Binding-site contacts:
Ligand atom C5 contacts residue ASN396 of chain 1.A at 3.8 Å.
Ligand atom O4 contacts residue ASP127 of chain 1.A at 2.2 Å (salt-bridge).
Ligand atom O3 contacts residue ASP127 of chain 1.A at 3.0 Å (salt-bridge).
Ligand atom O6 contacts residue TYR313 of chain 1.A at 2.9 Å.
Ligand atom C2 contacts residue ASN234 of chain 1.A at 4.1 Å.
Ligand atom C6 contacts residue TYR313 of chain 1.A at 4.0 Å (hydrophobic).
Ligand atom C6 contacts residue GLU340 of chain 1.A at 2.5 Å.
Ligand atom O3 contacts residue PHE246 of chain 1.A at 4.0 Å.
Ligand atom C2 contacts residue GLU340 of chain 1.A at 2.5 Å.
Ligand atom C1 contacts residue TRP381 of chain 1.A at 3.9 Å (hydrophobic).
Ligand atom O4 contacts residue ASN396 of chain 1.A at 3.2 Å (h-bond).
Ligand atom C6 contacts residue CYS342 of chain 1.A at 3.7 Å (hydrophobic).
Ligand atom O2 contacts residue TRP179 of chain 1.A at 3.6 Å.
Ligand atom O2 contacts residue GLU340 of chain 1.A at 2.5 Å (salt-bridge).
Ligand atom C4 contacts residue GLU340 of chain 1.A at 4.0 Å.
Ligand atom C5 contacts residue TRP381 of chain 1.A at 3.7 Å (hydrophobic).
Ligand atom C3 contacts residue ASP127 of chain 1.A at 3.6 Å.
Ligand atom C4 contacts residue TRP381 of chain 1.A at 3.0 Å (hydrophobic).
Ligand atom O3 contacts residue TRP179 of chain 1.A at 2.7 Å (h-bond).
Ligand atom O5 contacts residue CYS342 of chain 1.A at 3.5 Å (h-bond).
Ligand atom C3 contacts residue TRP179 of chain 1.A at 3.8 Å (hydrophobic).
Ligand atom O5 contacts residue VAL398 of chain 1.A at 4.0 Å.
Ligand atom O4 contacts residue PHE128 of chain 1.A at 3.4 Å.
Ligand atom O6 contacts residue GLU340 of chain 1.A at 3.0 Å (salt-bridge).
Ligand atom C2 contacts residue GLU235 of chain 1.A at 4.1 Å.
Ligand atom O4 contacts residue TRP381 of chain 1.A at 3.4 Å (h-bond).
Ligand atom C5 contacts residue GLU340 of chain 1.A at 3.8 Å.
Ligand atom C4 contacts residue ASN396 of chain 1.A at 4.1 Å.
Ligand atom O5 contacts residue ASN396 of chain 1.A at 3.6 Å.
Ligand atom C3 contacts residue GLU340 of chain 1.A at 3.8 Å.
Ligand atom O5 contacts residue TRP381 of chain 1.A at 3.6 Å (h-bond).
Ligand atom O3 contacts residue TRP381 of chain 1.A at 3.3 Å.
Ligand atom C3 contacts residue PHE246 of chain 1.A at 3.9 Å (hydrophobic).
Ligand atom O2 contacts residue ASN234 of chain 1.A at 2.9 Å (h-bond).
Ligand atom O2 contacts residue GLU235 of chain 1.A at 3.8 Å.
Ligand atom C1 contacts residue GLU340 of chain 1.A at 1.4 Å.
Ligand atom C3 contacts residue TRP381 of chain 1.A at 4.1 Å (hydrophobic).
Ligand atom C4 contacts residue ASP127 of chain 1.A at 3.6 Å.
Ligand atom O6 contacts residue GLU235 of chain 1.A at 4.0 Å.
Ligand atom C6 contacts residue TRP381 of chain 1.A at 4.1 Å (hydrophobic).

Sequence of chain 1.A:
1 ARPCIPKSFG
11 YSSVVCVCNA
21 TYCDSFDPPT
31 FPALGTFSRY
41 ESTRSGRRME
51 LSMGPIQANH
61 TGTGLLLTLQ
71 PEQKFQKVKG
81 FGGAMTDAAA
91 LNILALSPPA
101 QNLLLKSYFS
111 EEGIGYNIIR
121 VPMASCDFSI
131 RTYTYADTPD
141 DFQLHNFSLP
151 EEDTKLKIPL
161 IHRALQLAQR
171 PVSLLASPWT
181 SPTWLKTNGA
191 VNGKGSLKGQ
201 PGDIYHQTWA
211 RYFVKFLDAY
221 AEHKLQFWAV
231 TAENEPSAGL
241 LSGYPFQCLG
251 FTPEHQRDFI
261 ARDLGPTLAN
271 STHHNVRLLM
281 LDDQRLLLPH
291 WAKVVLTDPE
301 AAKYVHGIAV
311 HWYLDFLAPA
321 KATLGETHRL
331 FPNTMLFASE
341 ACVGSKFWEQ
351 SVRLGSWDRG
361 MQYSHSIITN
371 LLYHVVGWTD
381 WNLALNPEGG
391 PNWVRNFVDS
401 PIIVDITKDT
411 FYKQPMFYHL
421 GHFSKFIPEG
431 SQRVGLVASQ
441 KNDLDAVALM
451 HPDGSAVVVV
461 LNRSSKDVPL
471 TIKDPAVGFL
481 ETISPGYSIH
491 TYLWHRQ

A protein and the small-molecule ligand that binds it are described below.
Small molecule (SMILES): OC1C(O)C(O)C(O)C(O)C1O